Sequence of chain 47.A:
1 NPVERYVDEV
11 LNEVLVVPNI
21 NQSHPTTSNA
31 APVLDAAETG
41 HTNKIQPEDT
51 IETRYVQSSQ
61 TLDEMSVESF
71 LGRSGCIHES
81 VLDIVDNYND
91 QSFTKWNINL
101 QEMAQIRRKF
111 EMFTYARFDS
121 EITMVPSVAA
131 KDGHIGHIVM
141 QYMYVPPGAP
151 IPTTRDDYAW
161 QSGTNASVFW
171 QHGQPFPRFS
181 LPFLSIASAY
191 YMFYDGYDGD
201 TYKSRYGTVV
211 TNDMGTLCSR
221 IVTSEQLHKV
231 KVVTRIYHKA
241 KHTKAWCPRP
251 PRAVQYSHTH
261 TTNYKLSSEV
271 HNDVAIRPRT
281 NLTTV

This protein binds this small molecule.
Small molecule (SMILES): Cc1cc(CCCOc2c(C)cc(-c3nnn(C)n3)cc2C)on1

Binding-site contacts:
Ligand atom C2B contacts residue ILE122 of chain 47.A at 4.0 Å (hydrophobic).
Ligand atom C4 contacts residue TYR190 of chain 47.A at 3.7 Å (hydrophobic).
Ligand atom CM4 contacts residue VAL168 of chain 47.A at 3.9 Å (hydrophobic).
Ligand atom N5A contacts residue LEU217 of chain 47.A at 3.6 Å.
Ligand atom O1 contacts residue LEU100 of chain 47.A at 3.7 Å.
Ligand atom N4A contacts residue TYR144 of chain 47.A at 3.7 Å.
Ligand atom C1B contacts residue ILE98 of chain 47.A at 3.7 Å (hydrophobic).
Ligand atom N2 contacts residue LEU100 of chain 47.A at 3.8 Å.
Ligand atom N5A contacts residue MET124 of chain 47.A at 3.9 Å.
Ligand atom C1C contacts residue MET214 of chain 47.A at 3.2 Å (hydrophobic).
Ligand atom CM2 contacts residue ILE77 of chain 47.A at 3.8 Å (hydrophobic).
Ligand atom C2A contacts residue PHE179 of chain 47.A at 3.5 Å (hydrophobic).
Ligand atom N1A contacts residue MET124 of chain 47.A at 3.6 Å.
Ligand atom C6B contacts residue LEU181 of chain 47.A at 3.5 Å (hydrophobic).
Ligand atom N1A contacts residue LEU217 of chain 47.A at 3.3 Å.
Ligand atom CM2 contacts residue ILE122 of chain 47.A at 3.8 Å (hydrophobic).
Ligand atom C4 contacts residue LEU100 of chain 47.A at 3.9 Å (hydrophobic).
Ligand atom C6B contacts residue ILE98 of chain 47.A at 3.8 Å (hydrophobic).
Ligand atom CM4 contacts residue TYR144 of chain 47.A at 3.8 Å (hydrophobic).
Ligand atom C5 contacts residue MET214 of chain 47.A at 3.4 Å (hydrophobic).
Ligand atom CM6 contacts residue LEU184 of chain 47.A at 3.7 Å (hydrophobic).
Ligand atom CM6 contacts residue LEU181 of chain 47.A at 3.8 Å (hydrophobic).
Ligand atom C5B contacts residue LEU181 of chain 47.A at 3.6 Å (hydrophobic).
Ligand atom C2A contacts residue LEU217 of chain 47.A at 4.0 Å (hydrophobic).
Ligand atom CM4 contacts residue TYR142 of chain 47.A at 3.7 Å (hydrophobic).
Ligand atom CM3 contacts residue TYR190 of chain 47.A at 3.6 Å (hydrophobic).
Ligand atom N3A contacts residue TYR144 of chain 47.A at 3.2 Å.
Ligand atom CM4 contacts residue ALA166 of chain 47.A at 3.1 Å (hydrophobic).
Ligand atom O1 contacts residue MET214 of chain 47.A at 3.2 Å.
Ligand atom N4A contacts residue PHE179 of chain 47.A at 3.5 Å.
Ligand atom C5B contacts residue TYR144 of chain 47.A at 3.8 Å (hydrophobic).
Ligand atom C1B contacts residue LEU181 of chain 47.A at 4.0 Å (hydrophobic).
Ligand atom CM6 contacts residue TYR144 of chain 47.A at 3.7 Å (hydrophobic).
Ligand atom N2 contacts residue MET214 of chain 47.A at 3.8 Å.
Ligand atom N5A contacts residue PHE179 of chain 47.A at 3.3 Å.
Ligand atom N3A contacts residue PHE179 of chain 47.A at 3.7 Å.
Ligand atom O1B contacts residue ILE98 of chain 47.A at 3.2 Å.
Ligand atom C4 contacts residue MET214 of chain 47.A at 3.7 Å (hydrophobic).
Ligand atom N1A contacts residue PHE179 of chain 47.A at 3.3 Å.
Ligand atom C3 contacts residue LEU100 of chain 47.A at 3.8 Å (hydrophobic).